The small molecule below binds the protein below.
Small molecule (SMILES): CC(=O)N[C@@H]1[C@@H](O)[C@H](O)[C@@H](CO)O[C@H]1O

Binding-site contacts:
Ligand atom N2 contacts residue ASN308 of chain 1.F at 3.0 Å (h-bond).
Ligand atom C1 contacts residue ASN308 of chain 1.F at 1.4 Å.
Ligand atom C4 contacts residue ASN308 of chain 1.F at 4.2 Å.
Ligand atom C7 contacts residue ASN308 of chain 1.F at 3.7 Å.
Ligand atom O7 contacts residue ASN308 of chain 1.F at 3.9 Å.
Ligand atom C2 contacts residue ASN308 of chain 1.F at 2.5 Å.
Ligand atom O6 contacts residue ASN308 of chain 1.F at 4.5 Å.
Ligand atom C3 contacts residue ASN308 of chain 1.F at 3.8 Å.
Ligand atom O5 contacts residue ASN308 of chain 1.F at 2.3 Å (h-bond).
Ligand atom C5 contacts residue ASN308 of chain 1.F at 3.6 Å.

Sequence of chain 1.F:
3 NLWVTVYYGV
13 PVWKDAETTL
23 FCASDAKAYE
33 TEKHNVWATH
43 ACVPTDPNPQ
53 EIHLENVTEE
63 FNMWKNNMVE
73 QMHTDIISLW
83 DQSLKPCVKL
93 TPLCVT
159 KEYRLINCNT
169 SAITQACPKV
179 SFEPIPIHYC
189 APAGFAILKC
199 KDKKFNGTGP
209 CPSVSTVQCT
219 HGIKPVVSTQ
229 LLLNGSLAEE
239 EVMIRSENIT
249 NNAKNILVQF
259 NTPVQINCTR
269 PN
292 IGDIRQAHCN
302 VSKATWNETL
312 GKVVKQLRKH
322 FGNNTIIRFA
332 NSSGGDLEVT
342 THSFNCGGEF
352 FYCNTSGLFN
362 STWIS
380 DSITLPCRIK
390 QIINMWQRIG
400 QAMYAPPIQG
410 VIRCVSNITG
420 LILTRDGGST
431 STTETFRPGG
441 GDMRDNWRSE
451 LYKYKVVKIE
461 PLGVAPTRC